Sequence of chain 1.E:
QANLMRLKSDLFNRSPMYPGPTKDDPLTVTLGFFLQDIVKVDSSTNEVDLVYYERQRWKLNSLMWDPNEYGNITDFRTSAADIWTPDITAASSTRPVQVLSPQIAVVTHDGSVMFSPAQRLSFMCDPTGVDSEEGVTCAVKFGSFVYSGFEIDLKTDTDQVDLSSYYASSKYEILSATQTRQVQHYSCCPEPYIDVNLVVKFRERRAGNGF

Binding-site contacts:
Ligand atom CAB contacts residue CYS207 of chain 1.D at 3.8 Å (hydrophobic).
Ligand atom CAM contacts residue TYR205 of chain 1.D at 3.9 Å (hydrophobic).
Ligand atom NAH contacts residue TYR72 of chain 1.E at 3.7 Å.
Ligand atom OAJ contacts residue TYR72 of chain 1.E at 3.6 Å.
Ligand atom CAL contacts residue SER184 of chain 1.E at 3.5 Å.
Ligand atom CAC contacts residue SER135 of chain 1.E at 3.2 Å.
Ligand atom CAA contacts residue CYS207 of chain 1.D at 3.7 Å (hydrophobic).
Ligand atom CAC contacts residue CYS207 of chain 1.D at 3.9 Å (hydrophobic).
Ligand atom CAU contacts residue CYS208 of chain 1.D at 3.9 Å (hydrophobic).
Ligand atom CAD contacts residue CYS207 of chain 1.D at 3.9 Å (hydrophobic).
Ligand atom CAS contacts residue SER163 of chain 1.D at 3.6 Å.
Ligand atom CAD contacts residue CYS208 of chain 1.D at 3.9 Å (hydrophobic).
Ligand atom CAS contacts residue PHE164 of chain 1.D at 3.4 Å (hydrophobic).
Ligand atom CAE contacts residue SER135 of chain 1.E at 3.5 Å.
Ligand atom CAD contacts residue SER135 of chain 1.E at 3.1 Å.
Ligand atom CAL contacts residue TYR72 of chain 1.E at 3.6 Å (hydrophobic).
Ligand atom NAY contacts residue PHE164 of chain 1.D at 2.8 Å (h-bond).
Ligand atom CAD contacts residue ARG74 of chain 1.E at 3.9 Å.
Ligand atom OAO contacts residue TYR72 of chain 1.E at 3.4 Å (h-bond).
Ligand atom CAF contacts residue PHE53 of chain 1.E at 3.8 Å (hydrophobic).
Ligand atom CAI contacts residue TYR72 of chain 1.E at 3.5 Å (hydrophobic).
Ligand atom CAX contacts residue PHE164 of chain 1.D at 3.2 Å (hydrophobic).
Ligand atom CAW contacts residue TYR72 of chain 1.E at 3.7 Å (hydrophobic).
Ligand atom CAB contacts residue SER135 of chain 1.E at 3.8 Å.
Ligand atom CAU contacts residue TYR212 of chain 1.D at 4.0 Å (hydrophobic).
Ligand atom CAE contacts residue CYS207 of chain 1.D at 3.4 Å (hydrophobic).
Ligand atom CAV contacts residue PHE164 of chain 1.D at 3.9 Å (hydrophobic).
Ligand atom CAP contacts residue TYR205 of chain 1.D at 3.7 Å (hydrophobic).
Ligand atom CAT contacts residue TYR205 of chain 1.D at 3.7 Å (hydrophobic).
Ligand atom CAE contacts residue ARG74 of chain 1.E at 4.0 Å.
Ligand atom CAS contacts residue TYR212 of chain 1.D at 3.9 Å (hydrophobic).
Ligand atom OAJ contacts residue PHE53 of chain 1.E at 3.6 Å.
Ligand atom CAF contacts residue CYS207 of chain 1.D at 3.5 Å (hydrophobic).
Ligand atom CAU contacts residue CYS207 of chain 1.D at 3.9 Å (hydrophobic).
Ligand atom CAC contacts residue CYS208 of chain 1.D at 3.6 Å (hydrophobic).
Ligand atom CAW contacts residue PHE164 of chain 1.D at 3.5 Å (hydrophobic).
Ligand atom CAD contacts residue MET133 of chain 1.E at 3.6 Å (hydrophobic).
Ligand atom CAK contacts residue TYR72 of chain 1.E at 3.9 Å (hydrophobic).
Ligand atom CAC contacts residue MET133 of chain 1.E at 3.9 Å (hydrophobic).
Ligand atom CAE contacts residue PHE53 of chain 1.E at 3.7 Å (hydrophobic).

The small molecule below binds the protein below.
Small molecule (SMILES): O=C1C[C@@H]2OCC=C3CN4CC[C@]56c7ccccc7N1[C@H]5[C@H]2[C@H]3C[C@H]46

Sequence of chain 1.D:
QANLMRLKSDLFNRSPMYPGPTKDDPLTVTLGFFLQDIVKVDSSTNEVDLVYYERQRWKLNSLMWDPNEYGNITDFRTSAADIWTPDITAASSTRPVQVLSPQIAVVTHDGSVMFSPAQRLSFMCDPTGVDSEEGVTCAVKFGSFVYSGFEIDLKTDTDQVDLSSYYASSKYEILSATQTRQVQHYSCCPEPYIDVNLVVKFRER